Sequence of chain 1.A:
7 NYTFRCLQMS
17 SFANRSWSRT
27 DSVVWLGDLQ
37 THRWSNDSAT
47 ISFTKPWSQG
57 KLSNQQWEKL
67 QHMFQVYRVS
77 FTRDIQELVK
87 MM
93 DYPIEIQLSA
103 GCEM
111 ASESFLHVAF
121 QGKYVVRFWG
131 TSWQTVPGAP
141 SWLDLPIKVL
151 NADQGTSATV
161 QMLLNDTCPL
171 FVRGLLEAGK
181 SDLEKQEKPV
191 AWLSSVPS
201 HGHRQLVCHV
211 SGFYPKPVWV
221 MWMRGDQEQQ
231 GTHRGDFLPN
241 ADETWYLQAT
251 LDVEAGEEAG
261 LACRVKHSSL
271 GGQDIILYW

The small molecule below binds the protein below.
Small molecule (SMILES): CC(=O)N[C@@H]1[C@@H](O)[C@H](O)[C@@H](CO)O[C@H]1O

Binding-site contacts:
Ligand atom C4 contacts residue ASN20 of chain 1.A at 4.3 Å.
Ligand atom C1 contacts residue ALA19 of chain 1.A at 4.4 Å (hydrophobic).
Ligand atom C2 contacts residue ASN20 of chain 1.A at 2.4 Å.
Ligand atom O5 contacts residue ALA19 of chain 1.A at 3.5 Å.
Ligand atom O5 contacts residue TRP23 of chain 1.A at 3.7 Å.
Ligand atom C5 contacts residue ALA19 of chain 1.A at 4.5 Å (hydrophobic).
Ligand atom O5 contacts residue ASN20 of chain 1.A at 2.4 Å (h-bond).
Ligand atom N2 contacts residue ASN20 of chain 1.A at 2.9 Å (h-bond).
Ligand atom C1 contacts residue ASN20 of chain 1.A at 1.4 Å.
Ligand atom O7 contacts residue SER22 of chain 1.A at 4.4 Å.
Ligand atom C1 contacts residue TRP23 of chain 1.A at 4.1 Å (hydrophobic).
Ligand atom C5 contacts residue TRP23 of chain 1.A at 3.9 Å (hydrophobic).
Ligand atom C7 contacts residue ASN20 of chain 1.A at 3.4 Å.
Ligand atom C6 contacts residue TRP23 of chain 1.A at 3.6 Å (hydrophobic).
Ligand atom C3 contacts residue ASN20 of chain 1.A at 3.8 Å.
Ligand atom C5 contacts residue ASN20 of chain 1.A at 3.7 Å.
Ligand atom C6 contacts residue ALA19 of chain 1.A at 4.2 Å (hydrophobic).
Ligand atom O6 contacts residue ALA19 of chain 1.A at 4.0 Å.
Ligand atom O7 contacts residue ASN20 of chain 1.A at 3.7 Å.